Sequence of chain 1.O:
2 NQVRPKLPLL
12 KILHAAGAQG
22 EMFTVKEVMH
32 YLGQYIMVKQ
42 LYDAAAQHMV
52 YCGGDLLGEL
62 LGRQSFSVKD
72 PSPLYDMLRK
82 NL

Binding-site contacts:
Ligand atom CZ2 contacts residue GLY34 of chain 1.O at 3.5 Å.
Ligand atom CD2 contacts residue VAL69 of chain 1.O at 4.0 Å (hydrophobic).
Ligand atom CE2 contacts residue MET30 of chain 1.O at 3.5 Å (hydrophobic).
Ligand atom CB contacts residue MET30 of chain 1.O at 4.0 Å (hydrophobic).
Ligand atom CB contacts residue TYR43 of chain 1.O at 4.0 Å (hydrophobic).
Ligand atom O contacts residue GLN48 of chain 1.O at 3.9 Å.
Ligand atom NE1 contacts residue GLY34 of chain 1.O at 3.7 Å.
Ligand atom CE2 contacts residue HIS49 of chain 1.O at 3.8 Å.
Ligand atom CA contacts residue GLN48 of chain 1.O at 3.3 Å.
Ligand atom CD2 contacts residue MET38 of chain 1.O at 4.0 Å (hydrophobic).
Ligand atom CE3 contacts residue VAL69 of chain 1.O at 3.9 Å (hydrophobic).
Ligand atom CD2 contacts residue HIS49 of chain 1.O at 3.6 Å.
Ligand atom CE1 contacts residue VAL51 of chain 1.O at 3.9 Å (hydrophobic).
Ligand atom CE2 contacts residue ILE37 of chain 1.O at 3.9 Å (hydrophobic).
Ligand atom CB contacts residue MET38 of chain 1.O at 3.8 Å (hydrophobic).
Ligand atom CE1 contacts residue VAL69 of chain 1.O at 3.9 Å (hydrophobic).
Ligand atom CE2 contacts residue GLY34 of chain 1.O at 3.5 Å.
Ligand atom NE1 contacts residue MET30 of chain 1.O at 3.1 Å (h-bond).
Ligand atom CG contacts residue MET38 of chain 1.O at 3.5 Å (hydrophobic).
Ligand atom CG contacts residue GLN48 of chain 1.O at 3.9 Å.
Ligand atom CD2 contacts residue TYR76 of chain 1.O at 3.8 Å (hydrophobic).
Ligand atom CD2 contacts residue GLY34 of chain 1.O at 3.9 Å.
Ligand atom CB contacts residue GLN48 of chain 1.O at 3.4 Å.
Ligand atom CD1 contacts residue VAL69 of chain 1.O at 3.9 Å (hydrophobic).
Ligand atom CD2 contacts residue PRO72 of chain 1.O at 3.7 Å (hydrophobic).
Ligand atom CZ contacts residue ILE37 of chain 1.O at 3.5 Å (hydrophobic).
Ligand atom CE2 contacts residue GLY34 of chain 1.O at 3.6 Å.
Ligand atom CB contacts residue TYR76 of chain 1.O at 3.8 Å (hydrophobic).
Ligand atom CG contacts residue TYR43 of chain 1.O at 4.0 Å (hydrophobic).
Ligand atom CD1 contacts residue MET30 of chain 1.O at 3.8 Å (hydrophobic).
Ligand atom CZ3 contacts residue ILE37 of chain 1.O at 3.9 Å (hydrophobic).
Ligand atom N contacts residue GLN48 of chain 1.O at 2.6 Å (h-bond).
Ligand atom CA contacts residue GLN48 of chain 1.O at 3.6 Å.
Ligand atom CZ2 contacts residue MET30 of chain 1.O at 3.3 Å (hydrophobic).
Ligand atom C contacts residue GLN48 of chain 1.O at 3.4 Å.
Ligand atom CD1 contacts residue GLN48 of chain 1.O at 3.4 Å.
Ligand atom CB contacts residue GLN48 of chain 1.O at 3.9 Å.
Ligand atom CH2 contacts residue ILE37 of chain 1.O at 3.9 Å (hydrophobic).
Ligand atom O contacts residue VAL69 of chain 1.O at 4.0 Å.
Ligand atom CE1 contacts residue ILE37 of chain 1.O at 4.1 Å (hydrophobic).

A small-molecule ligand and the protein it binds are described below.
Small molecule (SMILES): CC(=O)N[C@H](C(=O)N[C@@H](CO)C(=O)N[C@@H](Cc1ccccc1)C(=O)N[C@H]1CCCCN[C@@H](S)SC[C@@H](C(=O)N[C@@H](CC(C)C)C(=O)N[C@H](C=O)CC(C)C)NC(=O)[C@H](CC2=CN=C3CC=CC=C23)NC(=O)[C@H](Cc2ccc(O)cc2)NC(=O)[C@H](CCC(=O)O)NC1=O)[C@@H](C)O